A small-molecule ligand and the protein it binds are described below.
Small molecule (SMILES): CC(=O)N[C@H]1[C@H](O[C@H]2[C@H](O)[C@@H](NC(C)=O)CO[C@@H]2CO)O[C@H](CO)[C@@H](O[C@@H]2O[C@H](CO[C@H]3O[C@H](CO)[C@@H](O)[C@H](O)[C@@H]3O)[C@@H](O)[C@H](O[C@H]3O[C@H](CO)[C@@H](O)[C@H](O)[C@@H]3O[C@H]3O[C@H](CO)[C@@H](O)[C@H](O)[C@@H]3O[C@H]3O[C@H](CO)[C@@H](O)[C@H](O)[C@@H]3O)[C@@H]2O)[C@@H]1O

Sequence of chain 1.G:
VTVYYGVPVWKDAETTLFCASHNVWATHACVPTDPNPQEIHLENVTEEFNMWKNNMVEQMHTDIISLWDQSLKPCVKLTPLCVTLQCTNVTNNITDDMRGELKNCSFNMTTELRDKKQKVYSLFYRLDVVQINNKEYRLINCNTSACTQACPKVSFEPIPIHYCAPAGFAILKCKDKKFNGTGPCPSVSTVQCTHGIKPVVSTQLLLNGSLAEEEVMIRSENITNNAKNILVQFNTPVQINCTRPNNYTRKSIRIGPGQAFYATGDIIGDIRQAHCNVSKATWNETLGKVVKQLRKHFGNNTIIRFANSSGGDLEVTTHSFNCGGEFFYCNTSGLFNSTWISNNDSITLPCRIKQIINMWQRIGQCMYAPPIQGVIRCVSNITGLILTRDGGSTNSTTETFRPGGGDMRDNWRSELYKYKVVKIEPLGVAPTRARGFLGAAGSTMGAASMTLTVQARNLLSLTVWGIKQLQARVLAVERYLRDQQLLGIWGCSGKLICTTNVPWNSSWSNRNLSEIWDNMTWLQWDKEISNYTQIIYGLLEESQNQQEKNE

Binding-site contacts:
Ligand atom O3 contacts residue TYR52 of chain 1.H at 3.4 Å (h-bond).
Ligand atom C6 contacts residue NAG1 of chain 1.Y at 3.9 Å.
Ligand atom O7 contacts residue NAG2 of chain 1.Y at 3.6 Å.
Ligand atom O3 contacts residue ASN93 of chain 1.I at 3.1 Å (h-bond).
Ligand atom O3 contacts residue NAG2 of chain 1.Y at 3.9 Å.
Ligand atom C6 contacts residue NAG2 of chain 1.Y at 3.7 Å.
Ligand atom C8 contacts residue HIS345 of chain 1.G at 3.8 Å.
Ligand atom O5 contacts residue ASN228 of chain 1.G at 2.5 Å (h-bond).
Ligand atom C6 contacts residue NAG1 of chain 1.Y at 3.6 Å.
Ligand atom C5 contacts residue THR230 of chain 1.G at 3.8 Å.
Ligand atom O6 contacts residue NAG1 of chain 1.Y at 3.8 Å.
Ligand atom O3 contacts residue VAL105 of chain 1.H at 3.6 Å (h-bond).
Ligand atom C4 contacts residue ASN93 of chain 1.I at 3.6 Å.
Ligand atom O6 contacts residue ASN93 of chain 1.I at 3.4 Å (h-bond).
Ligand atom C6 contacts residue THR272 of chain 1.G at 3.5 Å.
Ligand atom C8 contacts residue ILE271 of chain 1.G at 3.9 Å (hydrophobic).
Ligand atom O5 contacts residue TYR59 of chain 1.H at 3.6 Å.
Ligand atom C5 contacts residue ASN228 of chain 1.G at 3.7 Å.
Ligand atom C5 contacts residue NAG1 of chain 1.Y at 3.8 Å.
Ligand atom C1 contacts residue ASN228 of chain 1.G at 1.4 Å.
Ligand atom N2 contacts residue ASN228 of chain 1.G at 2.7 Å (h-bond).
Ligand atom C6 contacts residue TYR59 of chain 1.H at 3.7 Å (hydrophobic).
Ligand atom O7 contacts residue HIS345 of chain 1.G at 3.3 Å.
Ligand atom C6 contacts residue SER104 of chain 1.H at 3.4 Å.
Ligand atom O6 contacts residue SER104 of chain 1.H at 3.8 Å.
Ligand atom C4 contacts residue SER104 of chain 1.H at 3.6 Å.
Ligand atom O6 contacts residue THR272 of chain 1.G at 3.8 Å.
Ligand atom O4 contacts residue ASN93 of chain 1.I at 2.8 Å (h-bond).
Ligand atom C7 contacts residue ASN228 of chain 1.G at 3.6 Å.
Ligand atom C1 contacts residue TYR52 of chain 1.H at 3.8 Å (hydrophobic).
Ligand atom C2 contacts residue TYR52 of chain 1.H at 3.9 Å (hydrophobic).
Ligand atom C2 contacts residue ASN228 of chain 1.G at 2.4 Å.
Ligand atom C3 contacts residue ASN228 of chain 1.G at 3.7 Å.
Ligand atom O2 contacts residue TYR59 of chain 1.H at 3.9 Å.
Ligand atom O5 contacts residue THR230 of chain 1.G at 3.3 Å (h-bond).
Ligand atom O2 contacts residue TYR52 of chain 1.H at 3.8 Å.
Ligand atom O4 contacts residue VAL105 of chain 1.H at 3.1 Å (h-bond).
Ligand atom O4 contacts residue ASN57 of chain 1.H at 3.7 Å.
Ligand atom O6 contacts residue VAL105 of chain 1.H at 3.7 Å.
Ligand atom O3 contacts residue GLY31 of chain 1.H at 3.9 Å.

Sequence of chain 1.H:
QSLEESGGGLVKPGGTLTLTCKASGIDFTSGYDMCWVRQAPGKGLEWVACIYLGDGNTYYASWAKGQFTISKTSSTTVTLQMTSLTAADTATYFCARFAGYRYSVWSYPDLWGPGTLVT

Sequence of chain 1.I:
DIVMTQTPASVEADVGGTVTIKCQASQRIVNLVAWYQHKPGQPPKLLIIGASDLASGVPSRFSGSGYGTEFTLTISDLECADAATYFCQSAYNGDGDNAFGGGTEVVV